Binding-site contacts:
Ligand atom C5 contacts residue SER120 of chain 1.A at 4.3 Å.
Ligand atom C1 contacts residue PRO84 of chain 1.A at 3.9 Å (hydrophobic).
Ligand atom C3 contacts residue LEU124 of chain 1.A at 4.4 Å (hydrophobic).
Ligand atom C7 contacts residue SER120 of chain 1.A at 3.6 Å.
Ligand atom C5 contacts residue PRO84 of chain 1.A at 4.0 Å (hydrophobic).
Ligand atom O2 contacts residue GLY60 of chain 1.A at 3.7 Å.
Ligand atom O2 contacts residue ASP83 of chain 1.A at 3.5 Å (salt-bridge).
Ligand atom F1 contacts residue TYR82 of chain 1.A at 3.2 Å.
Ligand atom C2 contacts residue THR115 of chain 1.A at 4.3 Å.
Ligand atom C4 contacts residue SER120 of chain 1.A at 4.1 Å.
Ligand atom O2 contacts residue THR115 of chain 1.A at 3.7 Å.
Ligand atom C8 contacts residue THR115 of chain 1.A at 3.8 Å.
Ligand atom C4 contacts residue THR121 of chain 1.A at 3.8 Å.
Ligand atom O1 contacts residue THR121 of chain 1.A at 4.3 Å.
Ligand atom C2 contacts residue TYR82 of chain 1.A at 3.6 Å (hydrophobic).
Ligand atom C7 contacts residue LEU118 of chain 1.A at 4.0 Å (hydrophobic).
Ligand atom C1 contacts residue THR115 of chain 1.A at 3.5 Å.
Ligand atom C5 contacts residue THR121 of chain 1.A at 3.6 Å.
Ligand atom O1 contacts residue THR115 of chain 1.A at 3.9 Å.
Ligand atom O2 contacts residue PRO84 of chain 1.A at 3.7 Å.
Ligand atom O1 contacts residue PRO116 of chain 1.A at 3.1 Å.
Ligand atom C7 contacts residue PRO84 of chain 1.A at 4.1 Å (hydrophobic).
Ligand atom C8 contacts residue PRO116 of chain 1.A at 4.0 Å (hydrophobic).
Ligand atom C6 contacts residue PRO84 of chain 1.A at 3.6 Å (hydrophobic).
Ligand atom C1 contacts residue TYR82 of chain 1.A at 4.2 Å (hydrophobic).
Ligand atom O1 contacts residue LEU118 of chain 1.A at 4.5 Å.
Ligand atom C2 contacts residue LEU124 of chain 1.A at 4.1 Å (hydrophobic).
Ligand atom C8 contacts residue PRO84 of chain 1.A at 3.8 Å (hydrophobic).
Ligand atom C4 contacts residue TYR82 of chain 1.A at 4.3 Å (hydrophobic).
Ligand atom C3 contacts residue THR121 of chain 1.A at 4.3 Å.
Ligand atom C1 contacts residue GLY60 of chain 1.A at 4.5 Å.
Ligand atom C7 contacts residue THR121 of chain 1.A at 3.9 Å.
Ligand atom F1 contacts residue LEU101 of chain 1.A at 4.0 Å.
Ligand atom F1 contacts residue LEU59 of chain 1.A at 4.0 Å.
Ligand atom C1 contacts residue THR121 of chain 1.A at 4.5 Å.
Ligand atom C6 contacts residue THR115 of chain 1.A at 3.9 Å.
Ligand atom O2 contacts residue PRO116 of chain 1.A at 4.2 Å.
Ligand atom C3 contacts residue TYR82 of chain 1.A at 3.6 Å (hydrophobic).
Ligand atom F1 contacts residue LEU124 of chain 1.A at 3.7 Å.
Ligand atom C6 contacts residue THR121 of chain 1.A at 4.0 Å.

A small-molecule ligand and the protein it binds are described below.
Small molecule (SMILES): Cc1ccc(F)cc1C(=O)O

Sequence of chain 1.A:
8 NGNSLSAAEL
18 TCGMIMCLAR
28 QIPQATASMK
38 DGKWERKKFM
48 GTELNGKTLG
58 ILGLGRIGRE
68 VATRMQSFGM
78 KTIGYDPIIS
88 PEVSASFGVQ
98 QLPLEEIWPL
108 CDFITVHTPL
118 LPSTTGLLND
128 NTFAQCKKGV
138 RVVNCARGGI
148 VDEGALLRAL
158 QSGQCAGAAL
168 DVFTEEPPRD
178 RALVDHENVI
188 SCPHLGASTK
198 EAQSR